Sequence of chain 2.B:
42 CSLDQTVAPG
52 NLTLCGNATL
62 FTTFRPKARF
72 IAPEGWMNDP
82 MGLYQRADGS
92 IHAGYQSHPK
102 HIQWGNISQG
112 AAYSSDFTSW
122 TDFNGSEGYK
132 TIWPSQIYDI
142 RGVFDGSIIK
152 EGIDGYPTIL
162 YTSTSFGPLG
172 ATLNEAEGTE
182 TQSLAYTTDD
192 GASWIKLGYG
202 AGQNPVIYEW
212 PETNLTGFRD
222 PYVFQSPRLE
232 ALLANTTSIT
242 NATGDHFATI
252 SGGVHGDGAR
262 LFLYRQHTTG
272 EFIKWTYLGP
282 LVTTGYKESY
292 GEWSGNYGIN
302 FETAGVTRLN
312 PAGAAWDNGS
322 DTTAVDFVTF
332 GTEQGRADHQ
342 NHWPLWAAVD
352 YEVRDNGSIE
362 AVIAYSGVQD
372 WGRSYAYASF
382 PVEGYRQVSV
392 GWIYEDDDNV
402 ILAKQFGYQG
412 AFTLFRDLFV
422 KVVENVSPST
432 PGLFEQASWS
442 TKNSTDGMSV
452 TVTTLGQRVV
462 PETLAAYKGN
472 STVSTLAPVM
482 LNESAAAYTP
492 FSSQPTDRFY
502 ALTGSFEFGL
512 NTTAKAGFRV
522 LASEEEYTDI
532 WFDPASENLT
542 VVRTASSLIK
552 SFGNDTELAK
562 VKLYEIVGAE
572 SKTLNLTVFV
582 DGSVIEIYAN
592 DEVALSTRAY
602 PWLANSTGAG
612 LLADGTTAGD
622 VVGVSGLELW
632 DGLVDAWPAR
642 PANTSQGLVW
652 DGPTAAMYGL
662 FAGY

Binding-site contacts:
Ligand atom O5 contacts residue ASN215 of chain 2.B at 2.4 Å (h-bond).
Ligand atom C1 contacts residue PLQ1 of chain 2.RA at 4.4 Å.
Ligand atom O6 contacts residue THR214 of chain 2.B at 3.7 Å.
Ligand atom O7 contacts residue PLQ1 of chain 2.RA at 3.6 Å (h-bond).
Ligand atom C4 contacts residue ASN215 of chain 2.B at 4.2 Å.
Ligand atom O5 contacts residue THR214 of chain 2.B at 4.3 Å.
Ligand atom N2 contacts residue PLQ1 of chain 2.RA at 3.5 Å (h-bond).
Ligand atom C7 contacts residue PLQ1 of chain 2.RA at 3.2 Å.
Ligand atom C8 contacts residue PLQ1 of chain 2.RA at 3.4 Å.
Ligand atom N2 contacts residue ASN215 of chain 2.B at 3.0 Å (h-bond).
Ligand atom C5 contacts residue ASN215 of chain 2.B at 3.7 Å.
Ligand atom C7 contacts residue ASN215 of chain 2.B at 3.9 Å.
Ligand atom O7 contacts residue ASN175 of chain 2.B at 3.4 Å (h-bond).
Ligand atom O7 contacts residue ASN215 of chain 2.B at 4.4 Å.
Ligand atom C3 contacts residue ASN215 of chain 2.B at 3.8 Å.
Ligand atom C2 contacts residue PLQ1 of chain 2.RA at 4.2 Å.
Ligand atom C7 contacts residue ASN175 of chain 2.B at 4.4 Å.
Ligand atom C2 contacts residue ASN215 of chain 2.B at 2.5 Å.
Ligand atom C1 contacts residue ASN215 of chain 2.B at 1.4 Å.

This protein binds this small molecule.
Small molecule (SMILES): CC(=O)N[C@@H]1[C@@H](O)[C@H](O)[C@@H](CO)O[C@H]1O